Sequence of chain 1.A:
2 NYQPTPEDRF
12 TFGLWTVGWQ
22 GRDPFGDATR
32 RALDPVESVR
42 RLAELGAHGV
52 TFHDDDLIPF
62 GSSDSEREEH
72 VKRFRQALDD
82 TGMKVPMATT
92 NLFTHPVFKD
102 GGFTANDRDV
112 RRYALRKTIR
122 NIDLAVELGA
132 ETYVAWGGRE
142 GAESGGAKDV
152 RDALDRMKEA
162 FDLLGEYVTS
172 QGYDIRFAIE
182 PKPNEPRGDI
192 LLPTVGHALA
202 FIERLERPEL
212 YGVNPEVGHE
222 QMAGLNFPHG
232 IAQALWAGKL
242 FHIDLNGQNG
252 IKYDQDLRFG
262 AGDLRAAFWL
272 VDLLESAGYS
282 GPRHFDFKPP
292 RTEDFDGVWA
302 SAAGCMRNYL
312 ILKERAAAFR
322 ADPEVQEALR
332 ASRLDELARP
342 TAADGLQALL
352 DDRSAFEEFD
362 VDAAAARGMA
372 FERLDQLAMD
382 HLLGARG

Binding-site contacts:
Ligand atom O5 contacts residue ASP153 of chain 1.A at 3.2 Å (salt-bridge).
Ligand atom C4 contacts residue ARG152 of chain 1.A at 3.9 Å.
Ligand atom C6 contacts residue ARG152 of chain 1.A at 2.9 Å.
Ligand atom O1 contacts residue ASP153 of chain 1.A at 3.6 Å.
Ligand atom C1 contacts residue ASP156 of chain 1.A at 3.5 Å.
Ligand atom O6 contacts residue ARG152 of chain 1.A at 3.3 Å.
Ligand atom O2 contacts residue ASP156 of chain 1.A at 3.2 Å (salt-bridge).
Ligand atom O6 contacts residue ASP150 of chain 1.A at 2.9 Å (salt-bridge).
Ligand atom O6 contacts residue ASP153 of chain 1.A at 4.0 Å.
Ligand atom C1 contacts residue ARG152 of chain 1.A at 4.1 Å.
Ligand atom O1 contacts residue ASP156 of chain 1.A at 2.5 Å (salt-bridge).
Ligand atom O4 contacts residue ARG152 of chain 1.A at 4.3 Å.
Ligand atom O5 contacts residue ARG152 of chain 1.A at 4.5 Å.
Ligand atom C1 contacts residue ASP153 of chain 1.A at 4.0 Å.
Ligand atom O5 contacts residue ASP156 of chain 1.A at 4.3 Å.
Ligand atom C2 contacts residue ASP156 of chain 1.A at 3.9 Å.
Ligand atom O1 contacts residue ARG152 of chain 1.A at 3.5 Å (salt-bridge).
Ligand atom C5 contacts residue ASP153 of chain 1.A at 4.4 Å.
Ligand atom O6 contacts residue MN1 of chain 1.F at 3.9 Å.
Ligand atom C6 contacts residue ASP150 of chain 1.A at 4.2 Å.
Ligand atom C5 contacts residue ARG152 of chain 1.A at 4.0 Å.

The protein below binds the small molecule below.
Small molecule (SMILES): OC[C@H]1O[C@H](O)[C@H](O)[C@@H](O)[C@@H]1O